Sequence of chain 1.B:
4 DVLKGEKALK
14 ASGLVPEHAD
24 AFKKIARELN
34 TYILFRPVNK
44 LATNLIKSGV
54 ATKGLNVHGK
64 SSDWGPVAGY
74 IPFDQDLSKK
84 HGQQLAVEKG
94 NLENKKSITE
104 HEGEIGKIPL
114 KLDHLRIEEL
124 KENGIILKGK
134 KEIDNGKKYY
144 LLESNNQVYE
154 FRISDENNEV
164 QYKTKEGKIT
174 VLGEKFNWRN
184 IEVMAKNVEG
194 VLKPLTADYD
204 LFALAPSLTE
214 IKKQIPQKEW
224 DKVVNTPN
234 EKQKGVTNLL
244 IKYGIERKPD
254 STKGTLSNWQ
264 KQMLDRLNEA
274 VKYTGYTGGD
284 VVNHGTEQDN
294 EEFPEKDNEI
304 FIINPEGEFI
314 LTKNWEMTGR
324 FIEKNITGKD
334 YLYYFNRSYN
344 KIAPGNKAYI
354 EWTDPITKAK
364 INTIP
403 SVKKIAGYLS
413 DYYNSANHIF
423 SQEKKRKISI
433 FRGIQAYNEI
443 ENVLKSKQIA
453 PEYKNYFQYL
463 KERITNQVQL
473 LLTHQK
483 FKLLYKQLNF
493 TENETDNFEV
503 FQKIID

The small molecule below binds the protein below.
Small molecule (SMILES): Nc1ncnc2c1ncn2[C@@H]1O[C@H](CO[P](=O)(O)C[P](=O)(O)OP(=O)(O)O)[C@@H](O)[C@H]1O

Binding-site contacts:
Ligand atom O1A contacts residue YB1 of chain 1.I at 3.6 Å.
Ligand atom C4 contacts residue HIS61 of chain 1.B at 3.5 Å.
Ligand atom O1A contacts residue HIS61 of chain 1.B at 3.8 Å.
Ligand atom O3G contacts residue LYS56 of chain 1.B at 2.9 Å.
Ligand atom O2B contacts residue ASP203 of chain 1.B at 3.3 Å (salt-bridge).
Ligand atom O3' contacts residue ASN293 of chain 1.B at 3.5 Å (h-bond).
Ligand atom C1' contacts residue HIS61 of chain 1.B at 3.3 Å.
Ligand atom O2G contacts residue LYS82 of chain 1.B at 2.8 Å (salt-bridge).
Ligand atom O2G contacts residue SER64 of chain 1.B at 3.1 Å (h-bond).
Ligand atom O2A contacts residue LYS63 of chain 1.B at 3.9 Å.
Ligand atom O1A contacts residue LYS56 of chain 1.B at 3.2 Å (salt-bridge).
Ligand atom PG contacts residue LYS82 of chain 1.B at 3.9 Å.
Ligand atom O5' contacts residue YB1 of chain 1.I at 3.9 Å.
Ligand atom O5' contacts residue ASP203 of chain 1.B at 3.7 Å.
Ligand atom C2 contacts residue HIS61 of chain 1.B at 3.7 Å.
Ligand atom O2' contacts residue ASN293 of chain 1.B at 3.7 Å.
Ligand atom O1B contacts residue ASP203 of chain 1.B at 2.7 Å (salt-bridge).
Ligand atom N9 contacts residue HIS61 of chain 1.B at 3.6 Å.
Ligand atom C3' contacts residue ASN293 of chain 1.B at 3.3 Å.
Ligand atom O2G contacts residue LYS63 of chain 1.B at 3.9 Å.
Ligand atom C2 contacts residue PHE296 of chain 1.B at 3.5 Å (hydrophobic).
Ligand atom O3G contacts residue LYS63 of chain 1.B at 3.7 Å.
Ligand atom O2B contacts residue ASP201 of chain 1.B at 3.7 Å.
Ligand atom C2' contacts residue ASN293 of chain 1.B at 3.7 Å.
Ligand atom O3G contacts residue GLY62 of chain 1.B at 3.4 Å (h-bond).
Ligand atom C6 contacts residue LYS92 of chain 1.B at 3.5 Å.
Ligand atom N6 contacts residue LYS92 of chain 1.B at 2.5 Å (salt-bridge).
Ligand atom O3G contacts residue SER64 of chain 1.B at 3.2 Å (h-bond).
Ligand atom O1G contacts residue SER64 of chain 1.B at 2.9 Å (h-bond).
Ligand atom PG contacts residue SER64 of chain 1.B at 3.5 Å.
Ligand atom O1G contacts residue ALA200 of chain 1.B at 3.4 Å.
Ligand atom O2B contacts residue YB1 of chain 1.I at 3.6 Å.
Ligand atom N1 contacts residue PHE296 of chain 1.B at 3.5 Å.
Ligand atom O4' contacts residue HIS61 of chain 1.B at 3.3 Å.
Ligand atom PA contacts residue LYS56 of chain 1.B at 3.6 Å.
Ligand atom PB contacts residue ASP203 of chain 1.B at 3.5 Å.
Ligand atom O1B contacts residue ARG39 of chain 1.B at 3.3 Å (salt-bridge).
Ligand atom C3A contacts residue LYS56 of chain 1.B at 2.9 Å.
Ligand atom N3 contacts residue HIS61 of chain 1.B at 3.1 Å.
Ligand atom N3 contacts residue PHE296 of chain 1.B at 3.9 Å.